Binding-site contacts:
Ligand atom C contacts residue ASP432 of chain 1.A at 3.6 Å.
Ligand atom O contacts residue ARG287 of chain 1.A at 2.8 Å (salt-bridge).
Ligand atom N contacts residue SER359 of chain 1.A at 3.6 Å.
Ligand atom N contacts residue ASP432 of chain 1.A at 2.9 Å (salt-bridge).
Ligand atom OG1 contacts residue SER357 of chain 1.A at 2.9 Å (h-bond).
Ligand atom O contacts residue THR385 of chain 1.A at 2.8 Å (h-bond).
Ligand atom CG2 contacts residue SER357 of chain 1.A at 3.5 Å.
Ligand atom O3 contacts residue SER411 of chain 1.A at 3.0 Å (h-bond).
Ligand atom OH contacts residue PHE493 of chain 1.A at 3.6 Å.
Ligand atom O1 contacts residue LYS495 of chain 1.A at 3.0 Å.
Ligand atom CE1 contacts residue PHE493 of chain 1.A at 3.4 Å (hydrophobic).
Ligand atom O contacts residue PHE493 of chain 1.A at 2.8 Å (h-bond).
Ligand atom CD2 contacts residue PHE493 of chain 1.A at 3.4 Å (hydrophobic).
Ligand atom O contacts residue SER312 of chain 1.A at 2.7 Å (h-bond).
Ligand atom OXT contacts residue ARG287 of chain 1.A at 3.2 Å (salt-bridge).
Ligand atom OXT contacts residue ASN333 of chain 1.A at 2.9 Å (h-bond).
Ligand atom OH contacts residue LYS495 of chain 1.A at 3.2 Å.
Ligand atom CD2 contacts residue TRP435 of chain 1.A at 3.6 Å (hydrophobic).
Ligand atom O contacts residue ILE408 of chain 1.A at 3.3 Å.
Ligand atom O contacts residue LYS495 of chain 1.A at 3.1 Å (salt-bridge).
Ligand atom C contacts residue SER312 of chain 1.A at 3.6 Å.
Ligand atom CE2 contacts residue LYS495 of chain 1.A at 3.6 Å.
Ligand atom CE2 contacts residue PHE493 of chain 1.A at 3.6 Å (hydrophobic).
Ligand atom CZ contacts residue PHE493 of chain 1.A at 3.5 Å (hydrophobic).
Ligand atom OG1 contacts residue ASN333 of chain 1.A at 2.8 Å (h-bond).
Ligand atom C contacts residue ARG287 of chain 1.A at 3.4 Å.
Ligand atom NE2 contacts residue PHE493 of chain 1.A at 3.2 Å.
Ligand atom CZ contacts residue LYS495 of chain 1.A at 3.5 Å.
Ligand atom O contacts residue SER359 of chain 1.A at 3.5 Å (h-bond).
Ligand atom N contacts residue PHE493 of chain 1.A at 3.0 Å (h-bond).
Ligand atom O1 contacts residue GLY502 of chain 1.A at 3.3 Å (h-bond).
Ligand atom O1 contacts residue TRP435 of chain 1.A at 3.6 Å.
Ligand atom CG2 contacts residue PHE493 of chain 1.A at 3.6 Å (hydrophobic).
Ligand atom O contacts residue ALA335 of chain 1.A at 3.3 Å.
Ligand atom OG1 contacts residue ALA335 of chain 1.A at 3.4 Å.
Ligand atom O3 contacts residue TRP435 of chain 1.A at 3.6 Å.
Ligand atom CA contacts residue ASP432 of chain 1.A at 3.4 Å.
Ligand atom CB contacts residue ALA410 of chain 1.A at 3.6 Å (hydrophobic).
Ligand atom CA contacts residue PHE493 of chain 1.A at 3.5 Å (hydrophobic).
Ligand atom CB contacts residue SER434 of chain 1.A at 3.5 Å.

Sequence of chain 1.A:
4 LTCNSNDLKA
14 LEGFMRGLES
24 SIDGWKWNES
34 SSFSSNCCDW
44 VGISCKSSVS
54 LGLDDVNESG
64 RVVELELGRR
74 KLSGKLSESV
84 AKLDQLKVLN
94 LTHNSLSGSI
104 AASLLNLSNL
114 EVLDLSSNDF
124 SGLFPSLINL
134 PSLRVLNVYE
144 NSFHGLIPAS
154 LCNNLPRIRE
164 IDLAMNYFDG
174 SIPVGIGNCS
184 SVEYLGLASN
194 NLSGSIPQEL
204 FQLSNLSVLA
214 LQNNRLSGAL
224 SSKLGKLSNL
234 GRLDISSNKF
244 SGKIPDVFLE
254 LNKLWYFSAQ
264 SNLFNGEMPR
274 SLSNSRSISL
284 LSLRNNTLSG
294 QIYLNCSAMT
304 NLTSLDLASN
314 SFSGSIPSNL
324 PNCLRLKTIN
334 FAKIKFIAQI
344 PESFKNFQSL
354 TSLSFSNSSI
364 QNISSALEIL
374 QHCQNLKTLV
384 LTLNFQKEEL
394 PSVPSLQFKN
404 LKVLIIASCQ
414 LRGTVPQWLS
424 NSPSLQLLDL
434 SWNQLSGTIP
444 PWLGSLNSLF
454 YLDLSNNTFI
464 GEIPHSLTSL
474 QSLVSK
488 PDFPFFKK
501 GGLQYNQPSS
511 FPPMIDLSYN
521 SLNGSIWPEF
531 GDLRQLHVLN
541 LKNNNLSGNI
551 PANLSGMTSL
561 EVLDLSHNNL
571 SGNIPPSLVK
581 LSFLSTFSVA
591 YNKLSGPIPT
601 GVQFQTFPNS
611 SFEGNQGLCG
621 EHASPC

This protein binds this small molecule.
Small molecule (SMILES): CC[C@H](C)[C@H](NC(=O)[C@@H](N)Cc1ccc(OS(=O)(=O)O)cc1)C(=O)N[C@@H](Cc1ccc(OS(=O)(=O)O)cc1)C(=O)N[C@H](C(=O)N[C@@H](CCC(N)=O)C(=O)O)[C@@H](C)O